Sequence of chain 1.Z:
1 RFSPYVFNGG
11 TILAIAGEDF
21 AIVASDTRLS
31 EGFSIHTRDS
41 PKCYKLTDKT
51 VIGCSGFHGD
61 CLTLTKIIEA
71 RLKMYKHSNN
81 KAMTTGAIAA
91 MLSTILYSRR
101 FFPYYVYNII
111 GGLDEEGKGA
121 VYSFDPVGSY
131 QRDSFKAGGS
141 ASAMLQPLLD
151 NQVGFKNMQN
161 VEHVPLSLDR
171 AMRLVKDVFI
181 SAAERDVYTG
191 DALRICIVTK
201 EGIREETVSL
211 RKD

Binding-site contacts:
Ligand atom C23 contacts residue GLY47 of chain 1.Y at 3.9 Å.
Ligand atom N20 contacts residue THR1 of chain 1.Y at 3.8 Å.
Ligand atom B26 contacts residue THR1 of chain 1.Y at 1.4 Å.
Ligand atom O8 contacts residue ALA49 of chain 1.Y at 3.0 Å (h-bond).
Ligand atom C6 contacts residue ALA22 of chain 1.Y at 3.9 Å (hydrophobic).
Ligand atom O27 contacts residue THR1 of chain 1.Y at 2.5 Å (h-bond).
Ligand atom C11 contacts residue THR21 of chain 1.Y at 3.4 Å.
Ligand atom C24 contacts residue ALA49 of chain 1.Y at 3.7 Å (hydrophobic).
Ligand atom C2 contacts residue THR21 of chain 1.Y at 3.8 Å.
Ligand atom C6 contacts residue THR21 of chain 1.Y at 3.9 Å.
Ligand atom C22 contacts residue GLY47 of chain 1.Y at 3.6 Å.
Ligand atom O28 contacts residue GLY47 of chain 1.Y at 2.9 Å (h-bond).
Ligand atom C10 contacts residue THR21 of chain 1.Y at 3.6 Å.
Ligand atom C21 contacts residue GLY47 of chain 1.Y at 3.6 Å.
Ligand atom N9 contacts residue THR21 of chain 1.Y at 2.9 Å (h-bond).
Ligand atom C21 contacts residue ARG19 of chain 1.Y at 3.9 Å.
Ligand atom O19 contacts residue ALA20 of chain 1.Y at 3.4 Å.
Ligand atom C3 contacts residue ASP125 of chain 1.Z at 3.6 Å.
Ligand atom O19 contacts residue THR21 of chain 1.Y at 3.0 Å (h-bond).
Ligand atom O28 contacts residue ALA46 of chain 1.Y at 3.9 Å.
Ligand atom O28 contacts residue THR1 of chain 1.Y at 2.4 Å (h-bond).
Ligand atom C22 contacts residue THR1 of chain 1.Y at 2.9 Å.
Ligand atom C25 contacts residue MET45 of chain 1.Y at 3.9 Å (hydrophobic).
Ligand atom C25 contacts residue ALA49 of chain 1.Y at 3.7 Å (hydrophobic).
Ligand atom N20 contacts residue GLY47 of chain 1.Y at 2.8 Å (h-bond).
Ligand atom C18 contacts residue GLY47 of chain 1.Y at 3.6 Å.
Ligand atom C13 contacts residue GLY47 of chain 1.Y at 3.6 Å.
Ligand atom C7 contacts residue THR21 of chain 1.Y at 3.8 Å.
Ligand atom C21 contacts residue THR1 of chain 1.Y at 2.5 Å.
Ligand atom O8 contacts residue GLY48 of chain 1.Y at 3.9 Å.
Ligand atom C3 contacts residue ALA49 of chain 1.Y at 3.9 Å (hydrophobic).
Ligand atom O27 contacts residue TYR169 of chain 1.Y at 3.7 Å.
Ligand atom C5 contacts residue ASP125 of chain 1.Z at 3.6 Å.
Ligand atom C10 contacts residue GLY47 of chain 1.Y at 3.6 Å.
Ligand atom C17 contacts residue THR21 of chain 1.Y at 3.6 Å.
Ligand atom N4 contacts residue ASP125 of chain 1.Z at 3.6 Å (salt-bridge).
Ligand atom B26 contacts residue LYS33 of chain 1.Y at 3.9 Å.
Ligand atom N1 contacts residue THR21 of chain 1.Y at 3.1 Å (h-bond).
Ligand atom C24 contacts residue ALA20 of chain 1.Y at 3.7 Å (hydrophobic).
Ligand atom C23 contacts residue ALA49 of chain 1.Y at 3.6 Å (hydrophobic).

A protein and the small-molecule ligand that binds it are described below.
Small molecule (SMILES): CC(C)C[C@H](NC(=O)[C@H](Cc1ccccc1)NC(=O)c1cnccn1)B(O)O

Sequence of chain 1.Y:
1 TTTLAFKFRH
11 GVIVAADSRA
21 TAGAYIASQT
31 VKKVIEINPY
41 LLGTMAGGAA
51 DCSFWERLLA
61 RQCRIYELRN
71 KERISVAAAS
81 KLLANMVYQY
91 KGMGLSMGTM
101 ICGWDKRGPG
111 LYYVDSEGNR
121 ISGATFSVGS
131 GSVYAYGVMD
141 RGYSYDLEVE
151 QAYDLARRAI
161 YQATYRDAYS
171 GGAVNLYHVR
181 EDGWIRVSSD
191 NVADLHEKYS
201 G